Binding-site contacts:
Ligand atom O7 contacts residue ARG465 of chain 3.A at 3.6 Å.
Ligand atom O6 contacts residue ASN485 of chain 3.A at 3.9 Å.
Ligand atom N2 contacts residue ASN485 of chain 3.A at 2.8 Å (h-bond).
Ligand atom O3 contacts residue ASN485 of chain 3.A at 4.5 Å.
Ligand atom C7 contacts residue ARG465 of chain 3.A at 3.7 Å.
Ligand atom C4 contacts residue ASN485 of chain 3.A at 3.5 Å.
Ligand atom O3 contacts residue ARG465 of chain 3.A at 3.5 Å.
Ligand atom O7 contacts residue ASN485 of chain 3.A at 3.5 Å (h-bond).
Ligand atom N2 contacts residue ARG465 of chain 3.A at 4.2 Å.
Ligand atom C8 contacts residue LYS469 of chain 3.A at 4.1 Å.
Ligand atom C7 contacts residue ASN485 of chain 3.A at 3.6 Å.
Ligand atom C8 contacts residue ARG465 of chain 3.A at 3.8 Å.
Ligand atom C3 contacts residue ASN485 of chain 3.A at 3.5 Å.
Ligand atom O5 contacts residue ASN485 of chain 3.A at 2.4 Å (h-bond).
Ligand atom C8 contacts residue GLU482 of chain 3.A at 4.1 Å.
Ligand atom C7 contacts residue GLU482 of chain 3.A at 4.1 Å.
Ligand atom C5 contacts residue ASN485 of chain 3.A at 3.1 Å.
Ligand atom C1 contacts residue ASN485 of chain 3.A at 1.4 Å.
Ligand atom O7 contacts residue GLU482 of chain 3.A at 4.0 Å.
Ligand atom C2 contacts residue ASN485 of chain 3.A at 2.3 Å.
Ligand atom C6 contacts residue ASN485 of chain 3.A at 3.2 Å.

Sequence of chain 3.A:
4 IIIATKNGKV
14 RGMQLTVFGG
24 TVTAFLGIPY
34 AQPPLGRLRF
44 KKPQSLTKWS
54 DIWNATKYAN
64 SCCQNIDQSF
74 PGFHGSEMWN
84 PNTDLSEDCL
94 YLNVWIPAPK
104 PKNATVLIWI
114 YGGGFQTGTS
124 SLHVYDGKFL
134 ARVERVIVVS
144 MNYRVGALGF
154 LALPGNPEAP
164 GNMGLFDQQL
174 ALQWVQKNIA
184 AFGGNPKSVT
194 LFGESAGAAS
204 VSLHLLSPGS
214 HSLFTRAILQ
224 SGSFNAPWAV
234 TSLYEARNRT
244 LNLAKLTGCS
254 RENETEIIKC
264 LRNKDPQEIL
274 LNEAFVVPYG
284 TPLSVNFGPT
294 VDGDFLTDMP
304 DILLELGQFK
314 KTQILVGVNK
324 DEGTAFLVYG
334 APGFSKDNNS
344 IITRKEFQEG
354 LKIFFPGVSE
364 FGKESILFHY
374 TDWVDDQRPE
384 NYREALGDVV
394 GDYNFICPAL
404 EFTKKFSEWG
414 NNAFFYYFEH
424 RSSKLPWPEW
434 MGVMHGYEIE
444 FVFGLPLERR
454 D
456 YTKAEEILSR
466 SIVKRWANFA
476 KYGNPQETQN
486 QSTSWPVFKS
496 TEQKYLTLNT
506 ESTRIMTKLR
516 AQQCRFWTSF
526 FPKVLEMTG

The protein below binds the small molecule below.
Small molecule (SMILES): CC(=O)N[C@@H]1[C@@H](O)[C@H](O)[C@@H](CO)O[C@H]1O